A small-molecule ligand and the protein it binds are described below.
Small molecule (SMILES): CCCCCCC(=O)N1CCC[C@H]1C(=O)N[C@@H](Cc1ccccc1)C(=O)O

Sequence of chain 1.A:
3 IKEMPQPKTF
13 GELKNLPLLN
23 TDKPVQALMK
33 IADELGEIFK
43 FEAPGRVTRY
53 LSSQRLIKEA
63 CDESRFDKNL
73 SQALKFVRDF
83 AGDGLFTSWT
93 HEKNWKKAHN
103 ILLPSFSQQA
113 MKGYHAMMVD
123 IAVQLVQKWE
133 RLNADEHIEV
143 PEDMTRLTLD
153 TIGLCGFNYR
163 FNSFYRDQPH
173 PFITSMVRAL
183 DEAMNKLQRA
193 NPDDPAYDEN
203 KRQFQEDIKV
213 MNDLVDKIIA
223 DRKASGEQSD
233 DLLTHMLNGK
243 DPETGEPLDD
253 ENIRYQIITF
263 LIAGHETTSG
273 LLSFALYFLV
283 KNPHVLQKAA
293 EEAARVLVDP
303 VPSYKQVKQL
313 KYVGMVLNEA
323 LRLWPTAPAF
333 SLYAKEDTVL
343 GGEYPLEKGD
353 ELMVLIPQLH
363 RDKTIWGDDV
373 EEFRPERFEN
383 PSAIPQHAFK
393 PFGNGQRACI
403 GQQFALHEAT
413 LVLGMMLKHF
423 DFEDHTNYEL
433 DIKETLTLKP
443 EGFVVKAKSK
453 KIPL

Binding-site contacts:
Ligand atom O43 contacts residue ALA331 of chain 1.A at 3.8 Å.
Ligand atom C33 contacts residue ARG48 of chain 1.A at 3.5 Å.
Ligand atom C38 contacts residue ALA329 of chain 1.A at 3.6 Å (hydrophobic).
Ligand atom C55 contacts residue GLN74 of chain 1.A at 3.6 Å.
Ligand atom C30 contacts residue LEU21 of chain 1.A at 3.6 Å (hydrophobic).
Ligand atom C34 contacts residue ARG48 of chain 1.A at 3.9 Å.
Ligand atom C40 contacts residue LEU438 of chain 1.A at 3.7 Å (hydrophobic).
Ligand atom O49 contacts residue TYR52 of chain 1.A at 2.7 Å (h-bond).
Ligand atom C37 contacts residue ALA329 of chain 1.A at 3.6 Å (hydrophobic).
Ligand atom C41 contacts residue ALA75 of chain 1.A at 3.8 Å (hydrophobic).
Ligand atom C55 contacts residue ALA75 of chain 1.A at 3.9 Å (hydrophobic).
Ligand atom O54 contacts residue SER73 of chain 1.A at 3.6 Å.
Ligand atom O53 contacts residue ARG48 of chain 1.A at 2.8 Å (salt-bridge).
Ligand atom C47 contacts residue PRO26 of chain 1.A at 3.7 Å (hydrophobic).
Ligand atom C37 contacts residue PHE88 of chain 1.A at 3.6 Å (hydrophobic).
Ligand atom C32 contacts residue ARG48 of chain 1.A at 3.2 Å.
Ligand atom O49 contacts residue LEU30 of chain 1.A at 3.6 Å.
Ligand atom C36 contacts residue LEU21 of chain 1.A at 3.7 Å (hydrophobic).
Ligand atom C30 contacts residue ARG48 of chain 1.A at 3.7 Å.
Ligand atom C40 contacts residue ALA331 of chain 1.A at 3.9 Å (hydrophobic).
Ligand atom C55 contacts residue SER73 of chain 1.A at 3.6 Å.
Ligand atom C42 contacts residue ALA75 of chain 1.A at 3.6 Å (hydrophobic).
Ligand atom O54 contacts residue ALA75 of chain 1.A at 2.9 Å (h-bond).
Ligand atom O53 contacts residue SER73 of chain 1.A at 3.5 Å.
Ligand atom C56 contacts residue TYR52 of chain 1.A at 3.8 Å (hydrophobic).
Ligand atom C31 contacts residue ARG48 of chain 1.A at 3.4 Å.
Ligand atom O49 contacts residue MET355 of chain 1.A at 3.9 Å.
Ligand atom C35 contacts residue LEU21 of chain 1.A at 3.5 Å (hydrophobic).
Ligand atom O53 contacts residue GLN74 of chain 1.A at 3.0 Å (h-bond).
Ligand atom O54 contacts residue GLN74 of chain 1.A at 3.5 Å (h-bond).
Ligand atom C48 contacts residue VAL27 of chain 1.A at 3.8 Å (hydrophobic).
Ligand atom C33 contacts residue PHE43 of chain 1.A at 3.8 Å (hydrophobic).
Ligand atom C39 contacts residue LEU438 of chain 1.A at 3.8 Å (hydrophobic).
Ligand atom C48 contacts residue LEU30 of chain 1.A at 3.9 Å (hydrophobic).
Ligand atom C38 contacts residue ALA331 of chain 1.A at 3.8 Å (hydrophobic).
Ligand atom C32 contacts residue ALA45 of chain 1.A at 3.9 Å (hydrophobic).
Ligand atom C36 contacts residue TYR52 of chain 1.A at 3.7 Å (hydrophobic).
Ligand atom C51 contacts residue TYR52 of chain 1.A at 3.7 Å (hydrophobic).
Ligand atom C37 contacts residue DMS1 of chain 1.D at 3.5 Å.
Ligand atom C34 contacts residue TYR52 of chain 1.A at 3.4 Å (hydrophobic).